A small-molecule ligand and the protein it binds are described below.
Small molecule (SMILES): CC(=O)N[C@@H]1[C@@H](O)[C@H](O)[C@@H](CO)O[C@H]1O

Binding-site contacts:
Ligand atom C4 contacts residue ASN195 of chain 1.A at 4.3 Å.
Ligand atom C1 contacts residue ASN195 of chain 1.A at 1.5 Å.
Ligand atom C8 contacts residue ASN195 of chain 1.A at 4.1 Å.
Ligand atom C7 contacts residue ASN195 of chain 1.A at 3.1 Å.
Ligand atom O7 contacts residue ASN195 of chain 1.A at 3.1 Å (h-bond).
Ligand atom C3 contacts residue ASN195 of chain 1.A at 3.8 Å.
Ligand atom C8 contacts residue TYR196 of chain 1.A at 3.5 Å (hydrophobic).
Ligand atom C2 contacts residue ASN195 of chain 1.A at 2.5 Å.
Ligand atom N2 contacts residue ASN195 of chain 1.A at 2.8 Å (h-bond).
Ligand atom C8 contacts residue PRO185 of chain 1.A at 3.8 Å (hydrophobic).
Ligand atom O5 contacts residue ASN195 of chain 1.A at 2.5 Å (h-bond).
Ligand atom C5 contacts residue ASN195 of chain 1.A at 3.7 Å.

Sequence of chain 1.A:
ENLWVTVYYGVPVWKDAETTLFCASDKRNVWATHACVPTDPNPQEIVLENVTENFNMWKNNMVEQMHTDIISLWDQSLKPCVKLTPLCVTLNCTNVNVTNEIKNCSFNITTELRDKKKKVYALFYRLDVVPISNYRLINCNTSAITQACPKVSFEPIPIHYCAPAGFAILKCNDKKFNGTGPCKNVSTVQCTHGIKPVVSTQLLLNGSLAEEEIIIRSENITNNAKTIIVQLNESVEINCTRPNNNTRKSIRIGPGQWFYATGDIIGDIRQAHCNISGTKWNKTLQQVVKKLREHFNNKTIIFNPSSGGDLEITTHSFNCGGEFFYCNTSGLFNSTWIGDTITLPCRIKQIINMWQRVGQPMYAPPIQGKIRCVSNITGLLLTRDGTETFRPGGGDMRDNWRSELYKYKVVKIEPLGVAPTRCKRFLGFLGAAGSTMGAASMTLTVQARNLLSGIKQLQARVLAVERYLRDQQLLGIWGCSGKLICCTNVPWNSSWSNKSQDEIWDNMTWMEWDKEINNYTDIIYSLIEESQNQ